A small-molecule ligand and the protein it binds are described below.
Small molecule (SMILES): CCCCCCCCCCS[C@@H]1O[C@H](CO)[C@@H](O[C@H]2O[C@H](CO)[C@@H](O)[C@H](O)[C@H]2O)[C@H](O)[C@H]1O

Binding-site contacts:
Ligand atom O2 contacts residue HIS76 of chain 1.A at 3.8 Å.
Ligand atom C5 contacts residue PHE57 of chain 1.A at 3.7 Å (hydrophobic).
Ligand atom O1 contacts residue ASN59 of chain 1.A at 4.0 Å.
Ligand atom S contacts residue ASN59 of chain 1.A at 4.0 Å.
Ligand atom O1 contacts residue TYR78 of chain 1.A at 3.7 Å.
Ligand atom C9 contacts residue PHE57 of chain 1.A at 4.4 Å (hydrophobic).
Ligand atom C4 contacts residue PHE57 of chain 1.A at 4.0 Å (hydrophobic).
Ligand atom C21 contacts residue ASN59 of chain 1.A at 4.0 Å.
Ligand atom C22 contacts residue ASN59 of chain 1.A at 3.3 Å.
Ligand atom O9 contacts residue ASN59 of chain 1.A at 4.0 Å.
Ligand atom O2 contacts residue TYR78 of chain 1.A at 2.8 Å (h-bond).
Ligand atom C12 contacts residue ASN59 of chain 1.A at 4.3 Å.
Ligand atom C11 contacts residue ASN59 of chain 1.A at 4.0 Å.
Ligand atom C15 contacts residue HIS76 of chain 1.A at 4.2 Å.
Ligand atom C14 contacts residue ASN59 of chain 1.A at 3.8 Å.
Ligand atom O4 contacts residue HIS76 of chain 1.A at 3.8 Å.
Ligand atom S contacts residue PHE57 of chain 1.A at 3.8 Å.
Ligand atom C3 contacts residue PHE57 of chain 1.A at 4.3 Å (hydrophobic).
Ligand atom C13 contacts residue HIS76 of chain 1.A at 3.4 Å.
Ligand atom C13 contacts residue ASN59 of chain 1.A at 4.2 Å.
Ligand atom O10 contacts residue ASN59 of chain 1.A at 4.0 Å.
Ligand atom S contacts residue TYR78 of chain 1.A at 4.0 Å.
Ligand atom C10 contacts residue TYR78 of chain 1.A at 3.5 Å (hydrophobic).
Ligand atom C7 contacts residue PHE57 of chain 1.A at 4.3 Å (hydrophobic).
Ligand atom C10 contacts residue PHE57 of chain 1.A at 3.5 Å (hydrophobic).
Ligand atom C8 contacts residue PHE57 of chain 1.A at 3.5 Å (hydrophobic).
Ligand atom C13 contacts residue TYR78 of chain 1.A at 3.8 Å (hydrophobic).

Sequence of chain 1.A:
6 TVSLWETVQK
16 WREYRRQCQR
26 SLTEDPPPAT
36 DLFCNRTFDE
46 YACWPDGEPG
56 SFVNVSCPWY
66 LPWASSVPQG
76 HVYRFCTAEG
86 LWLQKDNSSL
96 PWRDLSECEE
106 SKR